This protein binds this small molecule.
Small molecule (SMILES): CC(=O)N[C@@H]1[C@@H](O)[C@H](O)[C@@H](CO)O[C@H]1O

Sequence of chain 1.B:
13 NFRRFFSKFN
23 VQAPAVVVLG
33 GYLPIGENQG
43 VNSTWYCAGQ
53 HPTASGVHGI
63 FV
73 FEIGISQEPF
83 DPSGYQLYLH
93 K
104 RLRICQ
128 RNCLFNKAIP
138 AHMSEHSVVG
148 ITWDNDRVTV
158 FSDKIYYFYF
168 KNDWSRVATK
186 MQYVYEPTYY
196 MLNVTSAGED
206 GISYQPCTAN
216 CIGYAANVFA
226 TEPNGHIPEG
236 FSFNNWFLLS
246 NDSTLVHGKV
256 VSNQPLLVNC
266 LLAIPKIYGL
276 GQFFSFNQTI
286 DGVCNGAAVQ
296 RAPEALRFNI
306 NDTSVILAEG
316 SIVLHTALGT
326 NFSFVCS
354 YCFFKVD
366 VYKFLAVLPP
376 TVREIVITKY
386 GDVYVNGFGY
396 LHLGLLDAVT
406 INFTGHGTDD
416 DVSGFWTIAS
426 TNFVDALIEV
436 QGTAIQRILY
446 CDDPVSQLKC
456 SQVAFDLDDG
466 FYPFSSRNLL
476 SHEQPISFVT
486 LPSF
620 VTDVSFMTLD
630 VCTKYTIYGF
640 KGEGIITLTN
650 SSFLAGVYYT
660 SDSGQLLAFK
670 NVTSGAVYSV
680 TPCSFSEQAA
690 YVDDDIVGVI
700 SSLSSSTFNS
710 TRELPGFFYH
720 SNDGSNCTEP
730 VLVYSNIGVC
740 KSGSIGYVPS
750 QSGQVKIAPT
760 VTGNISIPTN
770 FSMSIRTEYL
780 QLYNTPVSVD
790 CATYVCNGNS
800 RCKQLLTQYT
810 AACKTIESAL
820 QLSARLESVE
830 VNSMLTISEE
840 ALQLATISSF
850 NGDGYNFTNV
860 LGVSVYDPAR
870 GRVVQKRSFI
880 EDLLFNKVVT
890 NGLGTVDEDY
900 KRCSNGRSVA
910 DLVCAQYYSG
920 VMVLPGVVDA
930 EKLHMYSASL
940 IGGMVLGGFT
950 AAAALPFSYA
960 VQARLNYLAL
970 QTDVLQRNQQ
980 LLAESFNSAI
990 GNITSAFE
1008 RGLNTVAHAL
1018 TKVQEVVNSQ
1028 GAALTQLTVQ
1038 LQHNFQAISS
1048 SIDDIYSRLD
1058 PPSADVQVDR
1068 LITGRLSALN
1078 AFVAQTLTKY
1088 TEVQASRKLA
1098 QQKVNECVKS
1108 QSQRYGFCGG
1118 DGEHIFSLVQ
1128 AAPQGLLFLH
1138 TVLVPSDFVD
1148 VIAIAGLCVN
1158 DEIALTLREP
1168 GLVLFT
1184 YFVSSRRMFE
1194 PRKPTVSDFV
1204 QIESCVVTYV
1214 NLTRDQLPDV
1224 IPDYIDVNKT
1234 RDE

Binding-site contacts:
Ligand atom N2 contacts residue ASN769 of chain 1.B at 3.0 Å (h-bond).
Ligand atom C7 contacts residue ASN769 of chain 1.B at 3.4 Å.
Ligand atom C1 contacts residue ASN769 of chain 1.B at 1.4 Å.
Ligand atom C2 contacts residue ASN769 of chain 1.B at 2.6 Å.
Ligand atom C6 contacts residue VAL1146 of chain 1.B at 4.1 Å (hydrophobic).
Ligand atom C3 contacts residue ASN769 of chain 1.B at 3.9 Å.
Ligand atom O5 contacts residue ASN769 of chain 1.B at 2.4 Å (h-bond).
Ligand atom C1 contacts residue ASP1144 of chain 1.B at 3.5 Å.
Ligand atom O5 contacts residue ASP1144 of chain 1.B at 4.2 Å.
Ligand atom O7 contacts residue ASN769 of chain 1.B at 4.2 Å.
Ligand atom O6 contacts residue VAL1146 of chain 1.B at 4.3 Å.
Ligand atom O6 contacts residue PHE1145 of chain 1.B at 4.4 Å.
Ligand atom O5 contacts residue THR768 of chain 1.B at 3.8 Å.
Ligand atom C5 contacts residue ASN769 of chain 1.B at 3.7 Å.
Ligand atom C8 contacts residue ASN769 of chain 1.B at 3.2 Å.
Ligand atom C4 contacts residue ASN769 of chain 1.B at 4.3 Å.